Sequence of chain 1.B:
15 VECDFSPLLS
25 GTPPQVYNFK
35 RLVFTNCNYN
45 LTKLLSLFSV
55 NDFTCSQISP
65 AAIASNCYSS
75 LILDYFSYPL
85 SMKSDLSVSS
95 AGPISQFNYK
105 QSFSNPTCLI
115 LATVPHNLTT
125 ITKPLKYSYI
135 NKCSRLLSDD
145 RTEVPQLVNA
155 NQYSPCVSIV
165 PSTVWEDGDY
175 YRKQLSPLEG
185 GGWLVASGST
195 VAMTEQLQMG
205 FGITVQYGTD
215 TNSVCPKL

The protein below binds the small molecule below.
Small molecule (SMILES): CC(=O)N[C@H]1[C@H](O[C@H]2[C@H](O)[C@@H](NC(C)=O)CO[C@@H]2CO)O[C@H](CO)[C@@H](O[C@@H]2O[C@H](CO[C@H]3O[C@H](CO)[C@@H](O)[C@H](O)[C@@H]3O)[C@@H](O)[C@H](O[C@H]3O[C@H](CO)[C@@H](O)[C@H](O)[C@@H]3O)[C@@H]2O)[C@@H]1O

Binding-site contacts:
Ligand atom O7 contacts residue ASN44 of chain 1.B at 3.8 Å.
Ligand atom C6 contacts residue TYR118 of chain 1.C at 4.0 Å (hydrophobic).
Ligand atom C5 contacts residue ASP117 of chain 1.C at 4.0 Å.
Ligand atom C3 contacts residue TRP119 of chain 1.C at 3.9 Å (hydrophobic).
Ligand atom N2 contacts residue ASN44 of chain 1.B at 3.0 Å (h-bond).
Ligand atom O7 contacts residue TYR29 of chain 1.C at 3.2 Å (h-bond).
Ligand atom C7 contacts residue ASN44 of chain 1.B at 3.6 Å.
Ligand atom O2 contacts residue ASP117 of chain 1.C at 2.6 Å (salt-bridge).
Ligand atom O6 contacts residue TYR118 of chain 1.C at 3.8 Å.
Ligand atom C8 contacts residue LEU222 of chain 1.B at 3.6 Å (hydrophobic).
Ligand atom C3 contacts residue ASP117 of chain 1.C at 4.0 Å.
Ligand atom C2 contacts residue VAL100 of chain 1.C at 3.5 Å (hydrophobic).
Ligand atom C6 contacts residue LYS47 of chain 1.B at 3.7 Å.
Ligand atom O3 contacts residue TRP119 of chain 1.C at 3.3 Å (h-bond).
Ligand atom O6 contacts residue GLN1 of chain 1.C at 3.8 Å.
Ligand atom O7 contacts residue VAL100 of chain 1.C at 3.6 Å.
Ligand atom O3 contacts residue VAL100 of chain 1.C at 3.8 Å.
Ligand atom C3 contacts residue ASN44 of chain 1.B at 3.8 Å.
Ligand atom C6 contacts residue THR46 of chain 1.B at 3.6 Å.
Ligand atom C5 contacts residue ASP117 of chain 1.C at 4.1 Å.
Ligand atom C4 contacts residue TRP119 of chain 1.C at 4.0 Å (hydrophobic).
Ligand atom C1 contacts residue VAL100 of chain 1.C at 3.9 Å (hydrophobic).
Ligand atom O3 contacts residue ASP117 of chain 1.C at 3.9 Å.
Ligand atom C5 contacts residue TYR118 of chain 1.C at 4.1 Å (hydrophobic).
Ligand atom O6 contacts residue LYS47 of chain 1.B at 3.5 Å.
Ligand atom O4 contacts residue TRP119 of chain 1.C at 3.0 Å (h-bond).
Ligand atom C5 contacts residue ASN44 of chain 1.B at 3.6 Å.
Ligand atom C1 contacts residue ASN44 of chain 1.B at 1.4 Å.
Ligand atom C6 contacts residue VAL100 of chain 1.C at 4.1 Å (hydrophobic).
Ligand atom O4 contacts residue TYR118 of chain 1.C at 3.4 Å.
Ligand atom C2 contacts residue ASP117 of chain 1.C at 3.3 Å.
Ligand atom C5 contacts residue THR46 of chain 1.B at 3.8 Å.
Ligand atom O5 contacts residue ASN44 of chain 1.B at 2.4 Å (h-bond).
Ligand atom O5 contacts residue LYS47 of chain 1.B at 3.4 Å.
Ligand atom C8 contacts residue LYS221 of chain 1.B at 3.5 Å.
Ligand atom C2 contacts residue ASN44 of chain 1.B at 2.5 Å.
Ligand atom O5 contacts residue VAL100 of chain 1.C at 3.8 Å.
Ligand atom C6 contacts residue ASP117 of chain 1.C at 4.0 Å.
Ligand atom O6 contacts residue TYR118 of chain 1.C at 3.3 Å (h-bond).
Ligand atom C6 contacts residue TYR118 of chain 1.C at 3.3 Å (hydrophobic).

Sequence of chain 1.C:
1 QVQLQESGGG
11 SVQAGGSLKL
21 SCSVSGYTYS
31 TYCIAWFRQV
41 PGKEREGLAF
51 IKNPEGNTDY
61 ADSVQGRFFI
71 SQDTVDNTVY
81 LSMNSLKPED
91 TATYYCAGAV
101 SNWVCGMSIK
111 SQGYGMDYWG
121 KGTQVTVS